Binding-site contacts:
Ligand atom C1 contacts residue ALA23 of chain 2.A at 4.1 Å (hydrophobic).
Ligand atom O3 contacts residue CA1 of chain 2.D at 2.5 Å.
Ligand atom O1 contacts residue ASP95 of chain 2.A at 4.1 Å.
Ligand atom C3 contacts residue CA1 of chain 2.D at 3.4 Å.
Ligand atom O4 contacts residue ASP100 of chain 2.A at 4.1 Å.
Ligand atom C2 contacts residue ASP95 of chain 2.A at 3.4 Å.
Ligand atom O2 contacts residue GLU94 of chain 2.A at 3.4 Å (salt-bridge).
Ligand atom O3 contacts residue ASP98 of chain 2.A at 2.6 Å (salt-bridge).
Ligand atom C1 contacts residue SER22 of chain 2.A at 3.4 Å.
Ligand atom C6 contacts residue THR45 of chain 2.A at 3.8 Å.
Ligand atom C5 contacts residue ALA23 of chain 2.A at 4.0 Å (hydrophobic).
Ligand atom C1 contacts residue ASP95 of chain 2.A at 3.6 Å.
Ligand atom O2 contacts residue GLY96 of chain 2.A at 4.0 Å.
Ligand atom O5 contacts residue ALA23 of chain 2.A at 3.1 Å (h-bond).
Ligand atom O3 contacts residue ASP100 of chain 2.A at 2.9 Å (salt-bridge).
Ligand atom O4 contacts residue SER22 of chain 2.A at 3.5 Å.
Ligand atom C2 contacts residue CA1 of chain 2.C at 3.3 Å.
Ligand atom C3 contacts residue ASP98 of chain 2.A at 3.2 Å.
Ligand atom O4 contacts residue CA1 of chain 2.D at 2.5 Å.
Ligand atom C2 contacts residue ASP103 of chain 2.A at 3.3 Å.
Ligand atom O5 contacts residue SER22 of chain 2.A at 3.4 Å (h-bond).
Ligand atom C6 contacts residue GLY113 of chain 2.B at 3.7 Å.
Ligand atom C3 contacts residue ASP103 of chain 2.A at 3.7 Å.
Ligand atom O4 contacts residue GLY113 of chain 2.B at 2.6 Å (h-bond).
Ligand atom O2 contacts residue ASP95 of chain 2.A at 2.6 Å (salt-bridge).
Ligand atom O3 contacts residue ASP103 of chain 2.A at 3.0 Å (salt-bridge).
Ligand atom O4 contacts residue ASN21 of chain 2.A at 3.0 Å (h-bond).
Ligand atom O3 contacts residue CA1 of chain 2.C at 2.5 Å.
Ligand atom O4 contacts residue ASP103 of chain 2.A at 3.8 Å.
Ligand atom C6 contacts residue ALA23 of chain 2.A at 3.7 Å (hydrophobic).
Ligand atom C4 contacts residue CA1 of chain 2.D at 3.4 Å.
Ligand atom O2 contacts residue ASP98 of chain 2.A at 3.7 Å.
Ligand atom C2 contacts residue SER22 of chain 2.A at 3.6 Å.
Ligand atom C3 contacts residue CA1 of chain 2.C at 3.4 Å.
Ligand atom C5 contacts residue GLY113 of chain 2.B at 4.2 Å.
Ligand atom C2 contacts residue CA1 of chain 2.D at 3.8 Å.
Ligand atom C4 contacts residue ASP98 of chain 2.A at 3.9 Å.
Ligand atom O2 contacts residue ASP103 of chain 2.A at 3.2 Å (salt-bridge).
Ligand atom O2 contacts residue CA1 of chain 2.C at 2.5 Å.
Ligand atom C4 contacts residue GLY113 of chain 2.B at 3.4 Å.

Sequence of chain 2.B:
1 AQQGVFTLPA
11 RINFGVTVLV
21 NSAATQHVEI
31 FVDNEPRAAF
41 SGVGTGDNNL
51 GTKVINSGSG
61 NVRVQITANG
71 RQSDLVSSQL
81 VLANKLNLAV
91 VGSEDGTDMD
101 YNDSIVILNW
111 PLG

A small-molecule ligand and the protein it binds are described below.
Small molecule (SMILES): CO[C@@H]1O[C@@H](C)[C@@H](O)[C@@H](O)[C@@H]1O

Sequence of chain 2.A:
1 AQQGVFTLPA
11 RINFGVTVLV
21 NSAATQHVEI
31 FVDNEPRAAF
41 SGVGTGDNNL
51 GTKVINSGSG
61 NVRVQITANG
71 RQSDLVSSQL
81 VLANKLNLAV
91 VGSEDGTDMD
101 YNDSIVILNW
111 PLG